Binding-site contacts:
Ligand atom O7 contacts residue ASN362 of chain 1.A at 3.6 Å.
Ligand atom C8 contacts residue ASN362 of chain 1.A at 3.7 Å.
Ligand atom C5 contacts residue ASN362 of chain 1.A at 3.7 Å.
Ligand atom C1 contacts residue ASN362 of chain 1.A at 1.4 Å.
Ligand atom C4 contacts residue ASN362 of chain 1.A at 4.2 Å.
Ligand atom C8 contacts residue GLN611 of chain 1.A at 3.5 Å.
Ligand atom C3 contacts residue ASN362 of chain 1.A at 3.8 Å.
Ligand atom C2 contacts residue ASN362 of chain 1.A at 2.5 Å.
Ligand atom O5 contacts residue ASN362 of chain 1.A at 2.4 Å (h-bond).
Ligand atom N2 contacts residue GLN611 of chain 1.A at 2.8 Å (h-bond).
Ligand atom C2 contacts residue GLN611 of chain 1.A at 3.7 Å.
Ligand atom C7 contacts residue GLN611 of chain 1.A at 3.6 Å.
Ligand atom C7 contacts residue ASN362 of chain 1.A at 3.1 Å.
Ligand atom O3 contacts residue GLN611 of chain 1.A at 4.2 Å.
Ligand atom C3 contacts residue GLN611 of chain 1.A at 3.8 Å.
Ligand atom C1 contacts residue GLN611 of chain 1.A at 4.1 Å.
Ligand atom N2 contacts residue ASN362 of chain 1.A at 2.9 Å (h-bond).

Sequence of chain 1.A:
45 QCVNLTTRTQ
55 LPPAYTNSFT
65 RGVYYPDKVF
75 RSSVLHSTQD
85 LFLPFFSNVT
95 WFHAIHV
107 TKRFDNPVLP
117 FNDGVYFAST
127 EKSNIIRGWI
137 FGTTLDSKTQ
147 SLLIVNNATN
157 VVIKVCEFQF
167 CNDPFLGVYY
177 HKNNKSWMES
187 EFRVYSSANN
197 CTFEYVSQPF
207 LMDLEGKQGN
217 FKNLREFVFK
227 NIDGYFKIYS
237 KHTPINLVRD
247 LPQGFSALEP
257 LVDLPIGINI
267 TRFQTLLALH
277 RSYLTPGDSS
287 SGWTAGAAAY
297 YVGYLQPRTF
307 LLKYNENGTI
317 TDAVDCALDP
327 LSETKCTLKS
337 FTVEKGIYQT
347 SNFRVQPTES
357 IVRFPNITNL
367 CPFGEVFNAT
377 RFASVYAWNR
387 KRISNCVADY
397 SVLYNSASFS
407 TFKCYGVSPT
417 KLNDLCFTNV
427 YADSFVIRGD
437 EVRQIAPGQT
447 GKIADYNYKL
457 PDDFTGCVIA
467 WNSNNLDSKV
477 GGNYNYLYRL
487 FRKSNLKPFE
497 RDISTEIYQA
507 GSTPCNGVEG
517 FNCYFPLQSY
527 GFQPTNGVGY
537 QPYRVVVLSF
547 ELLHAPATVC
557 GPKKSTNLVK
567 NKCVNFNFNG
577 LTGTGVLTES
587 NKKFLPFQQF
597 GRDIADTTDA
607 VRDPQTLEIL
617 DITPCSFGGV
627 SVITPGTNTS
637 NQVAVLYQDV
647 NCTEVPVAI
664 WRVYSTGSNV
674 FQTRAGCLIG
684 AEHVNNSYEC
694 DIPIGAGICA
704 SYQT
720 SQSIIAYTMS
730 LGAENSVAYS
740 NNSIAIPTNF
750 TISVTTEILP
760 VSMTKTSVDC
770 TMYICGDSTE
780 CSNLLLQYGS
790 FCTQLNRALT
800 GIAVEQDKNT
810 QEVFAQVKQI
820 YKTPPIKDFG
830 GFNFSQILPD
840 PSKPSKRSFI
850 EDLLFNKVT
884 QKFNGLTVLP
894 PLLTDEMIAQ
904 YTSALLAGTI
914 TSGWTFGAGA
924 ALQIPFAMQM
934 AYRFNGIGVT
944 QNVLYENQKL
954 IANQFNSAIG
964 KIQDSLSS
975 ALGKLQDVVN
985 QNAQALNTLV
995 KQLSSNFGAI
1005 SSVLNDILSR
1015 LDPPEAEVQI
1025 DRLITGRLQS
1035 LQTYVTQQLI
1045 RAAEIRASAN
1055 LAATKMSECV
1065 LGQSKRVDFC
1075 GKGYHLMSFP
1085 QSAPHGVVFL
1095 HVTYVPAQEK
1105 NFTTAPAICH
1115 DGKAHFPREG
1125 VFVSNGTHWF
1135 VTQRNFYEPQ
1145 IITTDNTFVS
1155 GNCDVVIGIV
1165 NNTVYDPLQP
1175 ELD

A protein and the small-molecule ligand that binds it are described below.
Small molecule (SMILES): CC(=O)N[C@@H]1[C@@H](O)[C@H](O)[C@@H](CO)O[C@H]1O